Binding-site contacts:
Ligand atom CG2 contacts residue LYS62 of chain 1.B at 3.9 Å.
Ligand atom N contacts residue HIS60 of chain 1.B at 2.9 Å (h-bond).
Ligand atom ND2 contacts residue LYS62 of chain 1.B at 2.8 Å (salt-bridge).
Ligand atom C contacts residue HIS60 of chain 1.B at 3.5 Å.
Ligand atom C contacts residue ARG20 of chain 1.B at 3.4 Å.
Ligand atom P contacts residue SER41 of chain 1.B at 3.7 Å.
Ligand atom O1P contacts residue SER49 of chain 1.B at 2.8 Å (h-bond).
Ligand atom CB contacts residue LEU73 of chain 1.B at 3.6 Å (hydrophobic).
Ligand atom CD2 contacts residue ARG20 of chain 1.B at 3.8 Å.
Ligand atom CG contacts residue LYS62 of chain 1.B at 3.7 Å.
Ligand atom O1P contacts residue ARG39 of chain 1.B at 3.0 Å (salt-bridge).
Ligand atom O3P contacts residue SER43 of chain 1.B at 2.5 Å (h-bond).
Ligand atom CB contacts residue PHE61 of chain 1.B at 3.6 Å (hydrophobic).
Ligand atom O1P contacts residue SER41 of chain 1.B at 2.9 Å (h-bond).
Ligand atom CD2 contacts residue PHE61 of chain 1.B at 3.9 Å (hydrophobic).
Ligand atom O contacts residue TRP74 of chain 1.B at 3.8 Å.
Ligand atom CD2 contacts residue LYS62 of chain 1.B at 3.7 Å.
Ligand atom CZ contacts residue ARG20 of chain 1.B at 3.5 Å.
Ligand atom O contacts residue ARG20 of chain 1.B at 2.7 Å (salt-bridge).
Ligand atom CG contacts residue LEU73 of chain 1.B at 3.7 Å (hydrophobic).
Ligand atom CH3 contacts residue ARG20 of chain 1.B at 3.9 Å.
Ligand atom CE2 contacts residue SER49 of chain 1.B at 3.6 Å.
Ligand atom CG1 contacts residue PHE61 of chain 1.B at 3.8 Å (hydrophobic).
Ligand atom ND2 contacts residue LEU73 of chain 1.B at 2.9 Å (h-bond).
Ligand atom CA contacts residue TRP74 of chain 1.B at 3.5 Å (hydrophobic).
Ligand atom CE2 contacts residue ARG20 of chain 1.B at 3.4 Å.
Ligand atom CB contacts residue HIS60 of chain 1.B at 3.7 Å.
Ligand atom CA contacts residue HIS60 of chain 1.B at 3.3 Å.
Ligand atom O2P contacts residue ARG20 of chain 1.B at 2.7 Å (salt-bridge).
Ligand atom CE1 contacts residue LYS62 of chain 1.B at 3.8 Å.
Ligand atom O3P contacts residue SER41 of chain 1.B at 3.6 Å.
Ligand atom CG2 contacts residue GLN59 of chain 1.B at 3.5 Å.
Ligand atom CB contacts residue TRP74 of chain 1.B at 3.6 Å (hydrophobic).
Ligand atom P contacts residue SER43 of chain 1.B at 3.5 Å.
Ligand atom P contacts residue ARG39 of chain 1.B at 3.9 Å.
Ligand atom OD1 contacts residue PHE61 of chain 1.B at 3.3 Å.
Ligand atom OH contacts residue SER43 of chain 1.B at 3.4 Å (h-bond).
Ligand atom O2P contacts residue ARG39 of chain 1.B at 3.0 Å (salt-bridge).
Ligand atom CG2 contacts residue HIS60 of chain 1.B at 3.8 Å.
Ligand atom OD1 contacts residue LYS62 of chain 1.B at 2.9 Å (salt-bridge).

Sequence of chain 1.B:
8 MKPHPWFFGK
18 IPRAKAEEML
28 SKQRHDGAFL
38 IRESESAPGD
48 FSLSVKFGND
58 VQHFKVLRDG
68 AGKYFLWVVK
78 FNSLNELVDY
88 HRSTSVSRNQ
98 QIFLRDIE

This small molecule binds to this protein.
Small molecule (SMILES): CC(=O)N[C@@H](Cc1ccc(OP(=O)(O)O)cc1)C(=O)N[C@H](C(=O)N[C@@H](CC(N)=O)C(=O)N[C@H](C(=O)O)C(C)C)C(C)C